Sequence of chain 16.E:
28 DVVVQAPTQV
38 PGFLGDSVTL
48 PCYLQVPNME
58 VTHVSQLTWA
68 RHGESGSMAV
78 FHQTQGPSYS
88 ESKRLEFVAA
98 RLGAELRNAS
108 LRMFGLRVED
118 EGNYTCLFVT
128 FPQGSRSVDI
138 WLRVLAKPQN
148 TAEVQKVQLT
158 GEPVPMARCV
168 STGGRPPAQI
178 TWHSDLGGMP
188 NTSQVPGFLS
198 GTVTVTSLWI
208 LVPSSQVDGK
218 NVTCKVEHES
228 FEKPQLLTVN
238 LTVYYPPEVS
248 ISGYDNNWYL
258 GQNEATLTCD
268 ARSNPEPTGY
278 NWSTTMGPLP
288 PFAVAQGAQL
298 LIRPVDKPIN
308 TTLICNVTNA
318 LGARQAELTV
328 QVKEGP

Binding-site contacts:
Ligand atom C7 contacts residue ASN313 of chain 16.E at 3.5 Å.
Ligand atom C8 contacts residue GLN322 of chain 16.E at 3.2 Å.
Ligand atom N2 contacts residue ASN313 of chain 16.E at 3.0 Å (h-bond).
Ligand atom C5 contacts residue THR315 of chain 16.E at 4.0 Å.
Ligand atom O5 contacts residue THR315 of chain 16.E at 3.9 Å.
Ligand atom O5 contacts residue ASN313 of chain 16.E at 2.3 Å (h-bond).
Ligand atom O7 contacts residue GLN322 of chain 16.E at 4.4 Å.
Ligand atom C3 contacts residue ASN313 of chain 16.E at 3.8 Å.
Ligand atom N2 contacts residue GLN322 of chain 16.E at 4.5 Å.
Ligand atom C1 contacts residue ASN313 of chain 16.E at 1.4 Å.
Ligand atom C2 contacts residue ASN313 of chain 16.E at 2.4 Å.
Ligand atom C4 contacts residue ASN313 of chain 16.E at 4.2 Å.
Ligand atom C5 contacts residue ASN313 of chain 16.E at 3.6 Å.
Ligand atom O7 contacts residue ASN313 of chain 16.E at 3.6 Å.
Ligand atom C7 contacts residue GLN322 of chain 16.E at 3.9 Å.
Ligand atom C6 contacts residue THR315 of chain 16.E at 3.8 Å.

A protein and the small-molecule ligand that binds it are described below.
Small molecule (SMILES): CC(=O)N[C@@H]1[C@@H](O)[C@H](O)[C@@H](CO)O[C@H]1O